Sequence of chain 1.C:
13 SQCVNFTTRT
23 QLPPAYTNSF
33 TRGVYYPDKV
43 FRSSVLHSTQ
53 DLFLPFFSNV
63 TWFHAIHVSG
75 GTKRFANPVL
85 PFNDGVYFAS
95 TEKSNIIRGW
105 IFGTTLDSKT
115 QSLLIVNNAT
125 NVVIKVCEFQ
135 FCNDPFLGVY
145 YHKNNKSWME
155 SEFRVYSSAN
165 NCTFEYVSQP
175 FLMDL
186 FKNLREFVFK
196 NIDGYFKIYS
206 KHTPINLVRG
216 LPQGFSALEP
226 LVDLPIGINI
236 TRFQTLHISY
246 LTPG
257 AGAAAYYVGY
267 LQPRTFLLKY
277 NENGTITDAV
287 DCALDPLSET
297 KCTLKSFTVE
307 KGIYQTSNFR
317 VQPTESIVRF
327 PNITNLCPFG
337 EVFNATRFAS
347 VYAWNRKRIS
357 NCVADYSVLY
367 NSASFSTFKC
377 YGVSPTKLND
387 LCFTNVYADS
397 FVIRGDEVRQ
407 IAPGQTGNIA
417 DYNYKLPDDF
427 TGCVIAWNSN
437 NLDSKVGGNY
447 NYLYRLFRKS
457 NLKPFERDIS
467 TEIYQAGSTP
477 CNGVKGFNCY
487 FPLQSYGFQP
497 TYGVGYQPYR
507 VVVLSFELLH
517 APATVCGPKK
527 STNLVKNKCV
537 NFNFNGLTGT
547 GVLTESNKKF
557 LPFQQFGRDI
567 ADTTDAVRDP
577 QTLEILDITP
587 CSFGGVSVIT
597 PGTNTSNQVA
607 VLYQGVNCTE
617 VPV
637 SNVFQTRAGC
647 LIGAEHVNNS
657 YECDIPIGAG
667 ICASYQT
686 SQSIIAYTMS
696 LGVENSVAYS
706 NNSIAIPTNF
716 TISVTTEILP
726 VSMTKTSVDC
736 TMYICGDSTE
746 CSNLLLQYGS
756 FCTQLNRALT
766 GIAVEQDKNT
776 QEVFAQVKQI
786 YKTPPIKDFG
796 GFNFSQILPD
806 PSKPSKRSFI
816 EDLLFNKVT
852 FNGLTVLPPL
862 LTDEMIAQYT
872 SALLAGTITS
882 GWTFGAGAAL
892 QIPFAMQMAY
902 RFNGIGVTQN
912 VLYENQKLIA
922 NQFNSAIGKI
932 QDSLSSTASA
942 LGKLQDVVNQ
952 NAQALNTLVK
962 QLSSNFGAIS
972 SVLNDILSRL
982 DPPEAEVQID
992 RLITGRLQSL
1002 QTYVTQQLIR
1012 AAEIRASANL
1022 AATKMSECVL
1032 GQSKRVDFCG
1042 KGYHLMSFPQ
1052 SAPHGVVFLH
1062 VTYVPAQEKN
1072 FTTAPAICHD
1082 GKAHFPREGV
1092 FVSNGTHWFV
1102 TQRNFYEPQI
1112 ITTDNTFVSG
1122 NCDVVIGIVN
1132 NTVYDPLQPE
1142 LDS

Binding-site contacts:
Ligand atom C1 contacts residue GLN892 of chain 1.A at 3.8 Å.
Ligand atom O5 contacts residue ALA703 of chain 1.C at 4.3 Å.
Ligand atom C2 contacts residue ASN1071 of chain 1.C at 2.5 Å.
Ligand atom C3 contacts residue ALA703 of chain 1.C at 4.2 Å (hydrophobic).
Ligand atom N2 contacts residue ASN1071 of chain 1.C at 2.3 Å (h-bond).
Ligand atom C5 contacts residue ALA703 of chain 1.C at 3.7 Å (hydrophobic).
Ligand atom N2 contacts residue GLN892 of chain 1.A at 4.0 Å.
Ligand atom C8 contacts residue GLU1069 of chain 1.C at 3.6 Å.
Ligand atom C8 contacts residue ASN1071 of chain 1.C at 3.4 Å.
Ligand atom C5 contacts residue ASN1071 of chain 1.C at 3.6 Å.
Ligand atom C4 contacts residue ASN1071 of chain 1.C at 4.2 Å.
Ligand atom C1 contacts residue ASN1071 of chain 1.C at 1.4 Å.
Ligand atom O7 contacts residue ASN1071 of chain 1.C at 4.1 Å.
Ligand atom C4 contacts residue ALA703 of chain 1.C at 4.3 Å (hydrophobic).
Ligand atom C2 contacts residue GLN892 of chain 1.A at 4.5 Å.
Ligand atom C3 contacts residue ASN1071 of chain 1.C at 3.8 Å.
Ligand atom C1 contacts residue ALA703 of chain 1.C at 4.3 Å (hydrophobic).
Ligand atom O4 contacts residue ALA703 of chain 1.C at 4.3 Å.
Ligand atom O5 contacts residue ASN1071 of chain 1.C at 2.3 Å (h-bond).
Ligand atom C7 contacts residue ASN1071 of chain 1.C at 3.1 Å.

The protein below binds the small molecule below.
Small molecule (SMILES): CC(=O)N[C@@H]1[C@@H](O)[C@H](O)[C@@H](CO)O[C@H]1O

Sequence of chain 1.A:
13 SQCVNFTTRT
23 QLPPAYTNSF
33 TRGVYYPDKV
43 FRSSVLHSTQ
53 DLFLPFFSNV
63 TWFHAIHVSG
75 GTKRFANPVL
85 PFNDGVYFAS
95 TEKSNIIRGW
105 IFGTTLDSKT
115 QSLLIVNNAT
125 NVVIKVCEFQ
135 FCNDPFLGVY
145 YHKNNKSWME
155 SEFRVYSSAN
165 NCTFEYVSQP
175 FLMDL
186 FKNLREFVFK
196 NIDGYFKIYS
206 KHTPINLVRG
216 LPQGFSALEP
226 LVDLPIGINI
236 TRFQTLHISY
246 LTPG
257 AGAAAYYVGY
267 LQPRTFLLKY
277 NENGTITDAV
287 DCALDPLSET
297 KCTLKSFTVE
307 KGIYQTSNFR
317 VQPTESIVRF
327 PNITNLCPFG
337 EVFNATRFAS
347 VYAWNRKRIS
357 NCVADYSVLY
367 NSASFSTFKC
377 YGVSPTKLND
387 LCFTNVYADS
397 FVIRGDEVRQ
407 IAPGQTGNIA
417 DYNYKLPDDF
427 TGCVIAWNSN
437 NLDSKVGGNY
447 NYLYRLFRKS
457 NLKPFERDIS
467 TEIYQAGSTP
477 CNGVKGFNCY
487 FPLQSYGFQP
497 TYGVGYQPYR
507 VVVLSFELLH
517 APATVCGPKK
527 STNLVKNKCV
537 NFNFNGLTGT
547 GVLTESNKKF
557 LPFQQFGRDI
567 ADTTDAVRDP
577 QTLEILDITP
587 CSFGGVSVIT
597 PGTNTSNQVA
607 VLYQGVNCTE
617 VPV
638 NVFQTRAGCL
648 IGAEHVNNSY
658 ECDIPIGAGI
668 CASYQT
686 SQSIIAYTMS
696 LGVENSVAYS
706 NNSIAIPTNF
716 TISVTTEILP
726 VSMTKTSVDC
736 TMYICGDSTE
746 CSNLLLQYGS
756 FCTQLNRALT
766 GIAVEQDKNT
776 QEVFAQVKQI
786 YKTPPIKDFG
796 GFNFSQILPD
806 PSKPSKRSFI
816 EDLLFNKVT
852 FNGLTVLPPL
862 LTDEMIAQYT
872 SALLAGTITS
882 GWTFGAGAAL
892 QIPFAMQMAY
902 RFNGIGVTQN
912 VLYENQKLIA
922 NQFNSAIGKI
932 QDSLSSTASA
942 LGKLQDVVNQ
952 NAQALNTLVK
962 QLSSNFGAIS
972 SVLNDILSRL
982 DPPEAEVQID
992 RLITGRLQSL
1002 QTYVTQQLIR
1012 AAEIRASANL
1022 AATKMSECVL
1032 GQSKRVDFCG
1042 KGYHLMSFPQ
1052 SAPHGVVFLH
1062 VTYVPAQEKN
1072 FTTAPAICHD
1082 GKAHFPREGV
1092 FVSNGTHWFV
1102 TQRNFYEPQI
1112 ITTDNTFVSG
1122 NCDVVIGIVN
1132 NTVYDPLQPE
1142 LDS